Binding-site contacts:
Ligand atom O5 contacts residue PHE1103 of chain 1.K at 3.9 Å.
Ligand atom C4 contacts residue HIS1101 of chain 1.K at 4.2 Å.
Ligand atom C1 contacts residue THR1100 of chain 1.K at 3.6 Å.
Ligand atom C2 contacts residue THR1100 of chain 1.K at 3.7 Å.
Ligand atom N2 contacts residue ASN1098 of chain 1.K at 3.0 Å (h-bond).
Ligand atom C8 contacts residue THR1100 of chain 1.K at 4.0 Å.
Ligand atom C5 contacts residue HIS1101 of chain 1.K at 3.6 Å.
Ligand atom O7 contacts residue ASN1098 of chain 1.K at 3.6 Å.
Ligand atom O5 contacts residue HIS1101 of chain 1.K at 3.9 Å.
Ligand atom C8 contacts residue ASN1098 of chain 1.K at 3.8 Å.
Ligand atom O5 contacts residue ASN1098 of chain 1.K at 2.4 Å (h-bond).
Ligand atom C3 contacts residue HIS1101 of chain 1.K at 3.8 Å.
Ligand atom C3 contacts residue THR1100 of chain 1.K at 3.9 Å.
Ligand atom C2 contacts residue HIS1101 of chain 1.K at 4.2 Å.
Ligand atom C1 contacts residue ASN1098 of chain 1.K at 1.5 Å.
Ligand atom C4 contacts residue ASN1098 of chain 1.K at 4.2 Å.
Ligand atom O4 contacts residue HIS1101 of chain 1.K at 4.1 Å.
Ligand atom C6 contacts residue PHE1103 of chain 1.K at 4.0 Å (hydrophobic).
Ligand atom C5 contacts residue ASN1098 of chain 1.K at 3.7 Å.
Ligand atom C5 contacts residue PHE1103 of chain 1.K at 4.4 Å (hydrophobic).
Ligand atom N2 contacts residue HIS1101 of chain 1.K at 4.4 Å.
Ligand atom C7 contacts residue ASN1098 of chain 1.K at 3.5 Å.
Ligand atom C1 contacts residue HIS1101 of chain 1.K at 3.6 Å.
Ligand atom N2 contacts residue THR1100 of chain 1.K at 2.9 Å (h-bond).
Ligand atom O6 contacts residue PHE1103 of chain 1.K at 4.3 Å.
Ligand atom C2 contacts residue ASN1098 of chain 1.K at 2.5 Å.
Ligand atom C1 contacts residue PHE1103 of chain 1.K at 4.5 Å (hydrophobic).
Ligand atom C3 contacts residue ASN1098 of chain 1.K at 3.8 Å.
Ligand atom C7 contacts residue THR1100 of chain 1.K at 3.9 Å.

Sequence of chain 1.K:
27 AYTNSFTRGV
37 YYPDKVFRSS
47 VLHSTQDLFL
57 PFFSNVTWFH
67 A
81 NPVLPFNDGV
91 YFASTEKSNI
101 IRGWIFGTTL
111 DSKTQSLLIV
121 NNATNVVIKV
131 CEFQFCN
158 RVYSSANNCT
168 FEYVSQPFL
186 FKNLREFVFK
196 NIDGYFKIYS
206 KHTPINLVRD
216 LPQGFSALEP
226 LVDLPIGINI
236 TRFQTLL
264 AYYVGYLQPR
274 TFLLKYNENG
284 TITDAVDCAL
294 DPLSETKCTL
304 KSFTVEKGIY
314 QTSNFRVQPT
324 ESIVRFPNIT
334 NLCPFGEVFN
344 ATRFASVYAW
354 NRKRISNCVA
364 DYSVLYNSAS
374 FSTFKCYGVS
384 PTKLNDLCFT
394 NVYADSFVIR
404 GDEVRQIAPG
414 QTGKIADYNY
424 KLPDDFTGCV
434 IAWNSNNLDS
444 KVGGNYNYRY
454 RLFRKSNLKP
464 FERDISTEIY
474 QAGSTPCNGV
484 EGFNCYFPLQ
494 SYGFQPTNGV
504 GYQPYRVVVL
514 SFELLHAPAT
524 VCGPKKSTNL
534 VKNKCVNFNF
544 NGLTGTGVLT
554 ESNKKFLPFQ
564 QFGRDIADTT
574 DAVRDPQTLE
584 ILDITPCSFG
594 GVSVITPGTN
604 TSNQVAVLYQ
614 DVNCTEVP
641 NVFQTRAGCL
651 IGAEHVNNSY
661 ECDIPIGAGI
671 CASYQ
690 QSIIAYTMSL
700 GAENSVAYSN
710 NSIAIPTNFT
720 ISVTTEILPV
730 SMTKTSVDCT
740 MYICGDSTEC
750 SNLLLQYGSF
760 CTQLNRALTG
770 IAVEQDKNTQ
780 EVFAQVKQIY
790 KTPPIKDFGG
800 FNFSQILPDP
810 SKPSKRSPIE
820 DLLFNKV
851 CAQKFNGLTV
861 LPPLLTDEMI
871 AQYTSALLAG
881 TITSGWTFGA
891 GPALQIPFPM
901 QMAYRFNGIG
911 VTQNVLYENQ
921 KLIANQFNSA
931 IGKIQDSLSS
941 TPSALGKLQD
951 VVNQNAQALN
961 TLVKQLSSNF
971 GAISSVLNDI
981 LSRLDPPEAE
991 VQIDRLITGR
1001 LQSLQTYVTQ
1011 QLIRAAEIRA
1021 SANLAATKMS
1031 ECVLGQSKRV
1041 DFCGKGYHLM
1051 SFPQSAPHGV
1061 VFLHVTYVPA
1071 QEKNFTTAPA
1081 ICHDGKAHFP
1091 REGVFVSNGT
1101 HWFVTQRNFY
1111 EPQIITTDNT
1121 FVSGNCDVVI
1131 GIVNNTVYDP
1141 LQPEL

A protein and the small-molecule ligand that binds it are described below.
Small molecule (SMILES): CC(=O)N[C@@H]1[C@@H](O)[C@H](O)[C@@H](CO)O[C@H]1O